Sequence of chain 45.A:
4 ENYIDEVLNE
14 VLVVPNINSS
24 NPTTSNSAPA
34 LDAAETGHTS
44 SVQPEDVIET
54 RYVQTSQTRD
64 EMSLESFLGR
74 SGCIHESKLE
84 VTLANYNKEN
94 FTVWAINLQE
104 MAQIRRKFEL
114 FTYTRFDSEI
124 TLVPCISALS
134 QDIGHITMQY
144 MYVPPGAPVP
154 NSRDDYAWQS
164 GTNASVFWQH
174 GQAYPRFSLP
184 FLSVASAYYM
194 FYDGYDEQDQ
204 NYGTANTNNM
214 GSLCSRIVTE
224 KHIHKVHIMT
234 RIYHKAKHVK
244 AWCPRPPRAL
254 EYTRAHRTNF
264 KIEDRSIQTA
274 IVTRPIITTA

The protein below binds the small molecule below.
Small molecule (SMILES): CCOc1noc2cc(OCCC3CCN(c4ccc(C)nn4)CC3)ccc12

Binding-site contacts:
Ligand atom C09 contacts residue LEU101 of chain 45.A at 3.8 Å (hydrophobic).
Ligand atom C14 contacts residue HIS237 of chain 45.A at 3.5 Å.
Ligand atom C17 contacts residue LEU182 of chain 45.A at 3.7 Å (hydrophobic).
Ligand atom N24 contacts residue LEU216 of chain 45.A at 3.5 Å.
Ligand atom C15 contacts residue ILE123 of chain 45.A at 3.6 Å (hydrophobic).
Ligand atom C01 contacts residue TYR192 of chain 45.A at 2.9 Å (hydrophobic).
Ligand atom C12 contacts residue ILE99 of chain 45.A at 3.7 Å (hydrophobic).
Ligand atom N24 contacts residue PHE180 of chain 45.A at 3.6 Å.
Ligand atom C22 contacts residue ILE99 of chain 45.A at 3.9 Å (hydrophobic).
Ligand atom C04 contacts residue MET213 of chain 45.A at 3.9 Å (hydrophobic).
Ligand atom N07 contacts residue LEU101 of chain 45.A at 3.7 Å.
Ligand atom C01 contacts residue THR207 of chain 45.A at 2.9 Å.
Ligand atom O16 contacts residue ILE99 of chain 45.A at 3.6 Å.
Ligand atom O26 contacts residue PHE180 of chain 45.A at 3.7 Å.
Ligand atom C03 contacts residue ASN211 of chain 45.A at 3.1 Å.
Ligand atom N06 contacts residue LEU101 of chain 45.A at 3.2 Å.
Ligand atom C10 contacts residue TYR191 of chain 45.A at 3.7 Å (hydrophobic).
Ligand atom C18 contacts residue ILE99 of chain 45.A at 3.8 Å (hydrophobic).
Ligand atom C14 contacts residue SER121 of chain 45.A at 3.5 Å.
Ligand atom C17 contacts residue ILE99 of chain 45.A at 3.8 Å (hydrophobic).
Ligand atom C13 contacts residue MET213 of chain 45.A at 3.4 Å (hydrophobic).
Ligand atom C28 contacts residue TYR145 of chain 45.A at 3.3 Å (hydrophobic).
Ligand atom C27 contacts residue PHE180 of chain 45.A at 3.2 Å (hydrophobic).
Ligand atom C15 contacts residue LEU182 of chain 45.A at 3.7 Å (hydrophobic).
Ligand atom C22 contacts residue ILE123 of chain 45.A at 3.6 Å (hydrophobic).
Ligand atom C19 contacts residue LEU182 of chain 45.A at 3.6 Å (hydrophobic).
Ligand atom C04 contacts residue ASN211 of chain 45.A at 3.4 Å.
Ligand atom O23 contacts residue LEU216 of chain 45.A at 3.7 Å.
Ligand atom N08 contacts residue LEU101 of chain 45.A at 3.8 Å.
Ligand atom O26 contacts residue TYR145 of chain 45.A at 3.2 Å.
Ligand atom C05 contacts residue LEU101 of chain 45.A at 3.9 Å (hydrophobic).
Ligand atom C18 contacts residue LEU182 of chain 45.A at 3.2 Å (hydrophobic).
Ligand atom C28 contacts residue MET144 of chain 45.A at 3.8 Å (hydrophobic).
Ligand atom C25 contacts residue PHE180 of chain 45.A at 3.5 Å (hydrophobic).
Ligand atom C18 contacts residue TYR145 of chain 45.A at 3.8 Å (hydrophobic).
Ligand atom C21 contacts residue ILE123 of chain 45.A at 3.8 Å (hydrophobic).
Ligand atom C09 contacts residue TYR191 of chain 45.A at 3.6 Å (hydrophobic).
Ligand atom C19 contacts residue TYR145 of chain 45.A at 3.2 Å (hydrophobic).
Ligand atom C28 contacts residue ALA167 of chain 45.A at 3.1 Å (hydrophobic).
Ligand atom C28 contacts residue TYR143 of chain 45.A at 3.4 Å (hydrophobic).